Sequence of chain 1.A:
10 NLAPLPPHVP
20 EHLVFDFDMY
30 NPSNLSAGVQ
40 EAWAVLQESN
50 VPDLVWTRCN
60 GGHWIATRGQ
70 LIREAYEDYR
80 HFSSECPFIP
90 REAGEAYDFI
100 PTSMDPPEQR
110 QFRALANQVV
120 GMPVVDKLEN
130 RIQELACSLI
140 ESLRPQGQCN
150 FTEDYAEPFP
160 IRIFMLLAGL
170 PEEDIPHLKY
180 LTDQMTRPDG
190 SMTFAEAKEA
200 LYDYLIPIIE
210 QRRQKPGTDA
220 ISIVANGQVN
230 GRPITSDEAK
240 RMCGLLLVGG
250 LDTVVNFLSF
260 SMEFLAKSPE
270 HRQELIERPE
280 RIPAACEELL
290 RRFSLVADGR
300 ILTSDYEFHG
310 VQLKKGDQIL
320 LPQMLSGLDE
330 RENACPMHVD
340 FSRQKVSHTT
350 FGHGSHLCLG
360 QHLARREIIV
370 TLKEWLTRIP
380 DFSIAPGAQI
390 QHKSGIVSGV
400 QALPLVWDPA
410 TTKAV

Binding-site contacts:
Ligand atom C3 contacts residue TYR96 of chain 1.A at 3.9 Å (hydrophobic).
Ligand atom C8 contacts residue VAL396 of chain 1.A at 3.9 Å (hydrophobic).
Ligand atom O2 contacts residue TYR96 of chain 1.A at 2.4 Å (h-bond).
Ligand atom C4 contacts residue HEM1 of chain 1.B at 3.8 Å.
Ligand atom C6 contacts residue VAL295 of chain 1.A at 4.5 Å (hydrophobic).
Ligand atom C9 contacts residue LEU244 of chain 1.A at 4.4 Å (hydrophobic).
Ligand atom C4 contacts residue LEU244 of chain 1.A at 3.8 Å (hydrophobic).
Ligand atom C1 contacts residue LEU244 of chain 1.A at 4.5 Å (hydrophobic).
Ligand atom O2 contacts residue PHE98 of chain 1.A at 4.0 Å.
Ligand atom C8 contacts residue THR185 of chain 1.A at 4.5 Å.
Ligand atom C2 contacts residue PHE87 of chain 1.A at 4.3 Å (hydrophobic).
Ligand atom O2 contacts residue PHE87 of chain 1.A at 3.8 Å.
Ligand atom C3 contacts residue THR101 of chain 1.A at 4.3 Å.
Ligand atom C1 contacts residue VAL247 of chain 1.A at 3.8 Å (hydrophobic).
Ligand atom C7 contacts residue VAL396 of chain 1.A at 4.4 Å (hydrophobic).
Ligand atom O2 contacts residue THR101 of chain 1.A at 4.3 Å.
Ligand atom C2 contacts residue TYR96 of chain 1.A at 3.4 Å (hydrophobic).
Ligand atom C9 contacts residue THR252 of chain 1.A at 4.4 Å.
Ligand atom C10 contacts residue HEM1 of chain 1.B at 4.0 Å.
Ligand atom C5 contacts residue GLY248 of chain 1.A at 4.3 Å.
Ligand atom C8 contacts residue PHE87 of chain 1.A at 4.3 Å (hydrophobic).
Ligand atom C8 contacts residue ILE395 of chain 1.A at 3.9 Å (hydrophobic).
Ligand atom C6 contacts residue THR252 of chain 1.A at 4.0 Å.
Ligand atom C10 contacts residue ASP297 of chain 1.A at 3.9 Å.
Ligand atom C6 contacts residue HEM1 of chain 1.B at 3.9 Å.
Ligand atom C7 contacts residue VAL295 of chain 1.A at 4.1 Å (hydrophobic).
Ligand atom C2 contacts residue LEU244 of chain 1.A at 3.5 Å (hydrophobic).
Ligand atom C9 contacts residue GLY248 of chain 1.A at 3.9 Å.
Ligand atom C3 contacts residue LEU244 of chain 1.A at 3.8 Å (hydrophobic).
Ligand atom O2 contacts residue LEU244 of chain 1.A at 3.3 Å.
Ligand atom C5 contacts residue THR252 of chain 1.A at 4.1 Å.
Ligand atom C5 contacts residue HEM1 of chain 1.B at 4.2 Å.
Ligand atom C9 contacts residue VAL247 of chain 1.A at 3.8 Å (hydrophobic).
Ligand atom C1 contacts residue PHE87 of chain 1.A at 4.5 Å (hydrophobic).

The protein below binds the small molecule below.
Small molecule (SMILES): O=C1C2CC3CC(C2)CC1C3